Sequence of chain 1.A:
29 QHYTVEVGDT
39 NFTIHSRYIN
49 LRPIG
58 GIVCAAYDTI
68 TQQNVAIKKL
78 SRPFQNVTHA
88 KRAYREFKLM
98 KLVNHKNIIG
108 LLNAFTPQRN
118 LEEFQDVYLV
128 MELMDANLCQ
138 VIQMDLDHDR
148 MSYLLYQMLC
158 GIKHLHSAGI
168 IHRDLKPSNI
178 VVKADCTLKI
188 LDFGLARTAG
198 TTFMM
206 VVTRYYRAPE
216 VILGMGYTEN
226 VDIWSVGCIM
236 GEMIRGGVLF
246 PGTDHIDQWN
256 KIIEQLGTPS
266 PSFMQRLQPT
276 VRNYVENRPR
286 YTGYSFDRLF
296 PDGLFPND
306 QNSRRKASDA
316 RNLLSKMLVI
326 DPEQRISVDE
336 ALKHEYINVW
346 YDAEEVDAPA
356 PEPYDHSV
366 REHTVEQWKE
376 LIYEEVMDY

A small-molecule ligand and the protein it binds are described below.
Small molecule (SMILES): Nc1ncnc2c1ncn2[C@@H]1O[C@H](CO[P](=O)(O)O[P](=O)(O)NP(=O)(O)O)[C@@H](O)[C@H]1O

Binding-site contacts:
Ligand atom PG contacts residue MG1 of chain 1.D at 3.4 Å.
Ligand atom PG contacts residue MG1 of chain 1.C at 3.2 Å.
Ligand atom O1A contacts residue MG1 of chain 1.C at 2.1 Å.
Ligand atom N3B contacts residue MG1 of chain 1.C at 3.6 Å.
Ligand atom O3' contacts residue ASN134 of chain 1.A at 3.5 Å (h-bond).
Ligand atom C3' contacts residue SER175 of chain 1.A at 3.5 Å.
Ligand atom C2 contacts residue MET131 of chain 1.A at 3.4 Å (hydrophobic).
Ligand atom C6 contacts residue ALA73 of chain 1.A at 3.6 Å (hydrophobic).
Ligand atom O2G contacts residue ASN176 of chain 1.A at 3.0 Å (h-bond).
Ligand atom O5' contacts residue VAL60 of chain 1.A at 3.6 Å.
Ligand atom C8 contacts residue VAL60 of chain 1.A at 3.8 Å (hydrophobic).
Ligand atom N7 contacts residue LEU188 of chain 1.A at 3.8 Å.
Ligand atom C6 contacts residue GLU129 of chain 1.A at 3.8 Å.
Ligand atom C5' contacts residue VAL60 of chain 1.A at 3.8 Å (hydrophobic).
Ligand atom N6 contacts residue GLU129 of chain 1.A at 3.0 Å (salt-bridge).
Ligand atom N3 contacts residue VAL178 of chain 1.A at 3.8 Å.
Ligand atom N1 contacts residue GLU129 of chain 1.A at 3.7 Å.
Ligand atom C8 contacts residue LEU188 of chain 1.A at 3.7 Å (hydrophobic).
Ligand atom N6 contacts residue MET128 of chain 1.A at 3.7 Å.
Ligand atom O3G contacts residue MG1 of chain 1.D at 2.2 Å.
Ligand atom C4' contacts residue GLY53 of chain 1.A at 3.7 Å.
Ligand atom O1A contacts residue ASN176 of chain 1.A at 2.8 Å (h-bond).
Ligand atom O2' contacts residue ASN134 of chain 1.A at 3.0 Å (h-bond).
Ligand atom N3B contacts residue LYS75 of chain 1.A at 3.7 Å.
Ligand atom N1 contacts residue MET131 of chain 1.A at 3.0 Å (h-bond).
Ligand atom O4' contacts residue GLY53 of chain 1.A at 3.8 Å.
Ligand atom O3G contacts residue LYS75 of chain 1.A at 3.0 Å (salt-bridge).
Ligand atom O3A contacts residue MG1 of chain 1.C at 3.5 Å.
Ligand atom O2A contacts residue LYS75 of chain 1.A at 3.0 Å (salt-bridge).
Ligand atom N6 contacts residue ALA73 of chain 1.A at 3.6 Å.
Ligand atom PA contacts residue MG1 of chain 1.C at 3.3 Å.
Ligand atom O2G contacts residue MG1 of chain 1.C at 1.9 Å.
Ligand atom O2B contacts residue ILE59 of chain 1.A at 3.5 Å.
Ligand atom O1B contacts residue MG1 of chain 1.C at 2.0 Å.
Ligand atom PB contacts residue MG1 of chain 1.C at 3.1 Å.
Ligand atom O2' contacts residue GLY53 of chain 1.A at 3.3 Å.
Ligand atom N3 contacts residue ILE52 of chain 1.A at 3.6 Å.
Ligand atom C2 contacts residue LEU130 of chain 1.A at 3.8 Å (hydrophobic).
Ligand atom O3A contacts residue LYS75 of chain 1.A at 3.7 Å.
Ligand atom O3' contacts residue SER175 of chain 1.A at 2.6 Å (h-bond).